A protein and the small-molecule ligand that binds it are described below.
Small molecule (SMILES): Cc1cccc2c(-c3ccccc3)c(C(=O)O)[nH]c12

Sequence of chain 1.A:
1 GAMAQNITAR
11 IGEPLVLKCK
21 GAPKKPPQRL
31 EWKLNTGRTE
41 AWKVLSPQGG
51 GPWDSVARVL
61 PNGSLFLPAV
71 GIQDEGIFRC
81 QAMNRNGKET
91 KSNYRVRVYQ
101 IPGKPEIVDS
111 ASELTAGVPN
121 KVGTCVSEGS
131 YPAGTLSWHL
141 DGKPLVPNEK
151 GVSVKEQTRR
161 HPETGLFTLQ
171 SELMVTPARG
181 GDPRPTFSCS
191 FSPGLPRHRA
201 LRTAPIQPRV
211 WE

Binding-site contacts:
Ligand atom C12 contacts residue SER92 of chain 1.A at 3.5 Å.
Ligand atom C15 contacts residue ARG79 of chain 1.A at 3.6 Å.
Ligand atom C18 contacts residue CYS80 of chain 1.A at 4.0 Å (hydrophobic).
Ligand atom C03 contacts residue LYS91 of chain 1.A at 3.5 Å.
Ligand atom C14 contacts residue ALA2 of chain 1.A at 3.6 Å (hydrophobic).
Ligand atom C08 contacts residue ARG79 of chain 1.A at 3.7 Å.
Ligand atom C18 contacts residue LYS33 of chain 1.A at 3.3 Å.
Ligand atom C11 contacts residue LYS91 of chain 1.A at 3.8 Å.
Ligand atom C19 contacts residue GLU31 of chain 1.A at 3.2 Å.
Ligand atom C18 contacts residue GLU31 of chain 1.A at 3.4 Å.
Ligand atom C11 contacts residue SER92 of chain 1.A at 4.0 Å.
Ligand atom C15 contacts residue LYS33 of chain 1.A at 3.7 Å.
Ligand atom C05 contacts residue ARG79 of chain 1.A at 3.2 Å.
Ligand atom C01 contacts residue ARG79 of chain 1.A at 3.5 Å.
Ligand atom C18 contacts residue GLN81 of chain 1.A at 3.6 Å.
Ligand atom C05 contacts residue LYS91 of chain 1.A at 3.6 Å.
Ligand atom C12 contacts residue LYS91 of chain 1.A at 3.6 Å.
Ligand atom C14 contacts residue ARG79 of chain 1.A at 3.8 Å.
Ligand atom C15 contacts residue GLN81 of chain 1.A at 4.0 Å.
Ligand atom C17 contacts residue GLU31 of chain 1.A at 3.7 Å.
Ligand atom C13 contacts residue ASN93 of chain 1.A at 3.6 Å.
Ligand atom N02 contacts residue ARG79 of chain 1.A at 3.1 Å (salt-bridge).
Ligand atom C19 contacts residue LYS33 of chain 1.A at 3.4 Å.
Ligand atom N02 contacts residue ACT1 of chain 1.D at 3.7 Å.
Ligand atom C12 contacts residue ASN93 of chain 1.A at 3.7 Å.
Ligand atom C04 contacts residue LYS91 of chain 1.A at 3.5 Å.
Ligand atom C11 contacts residue ARG79 of chain 1.A at 3.5 Å.
Ligand atom N02 contacts residue LYS91 of chain 1.A at 3.8 Å.
Ligand atom C17 contacts residue GLN81 of chain 1.A at 3.5 Å.
Ligand atom O10 contacts residue LYS33 of chain 1.A at 2.9 Å (salt-bridge).
Ligand atom C17 contacts residue LYS33 of chain 1.A at 3.8 Å.
Ligand atom C12 contacts residue ARG79 of chain 1.A at 3.7 Å.
Ligand atom C11 contacts residue CYS80 of chain 1.A at 3.8 Å (hydrophobic).
Ligand atom C04 contacts residue ARG79 of chain 1.A at 3.7 Å.
Ligand atom C01 contacts residue LYS91 of chain 1.A at 3.7 Å.
Ligand atom C16 contacts residue GLN81 of chain 1.A at 3.8 Å.
Ligand atom C19 contacts residue GLN81 of chain 1.A at 3.4 Å.
Ligand atom C14 contacts residue ACT1 of chain 1.D at 3.9 Å.
Ligand atom C03 contacts residue ARG79 of chain 1.A at 3.9 Å.
Ligand atom C06 contacts residue LYS33 of chain 1.A at 4.0 Å.